This protein binds this small molecule.
Small molecule (SMILES): CC(C)C[C@H](NC(=O)OCc1cccc(F)c1)C(=O)N[C@@H](C[C@@H]1CCNC1=O)C(O)S(=O)(=O)O

Sequence of chain 1.B:
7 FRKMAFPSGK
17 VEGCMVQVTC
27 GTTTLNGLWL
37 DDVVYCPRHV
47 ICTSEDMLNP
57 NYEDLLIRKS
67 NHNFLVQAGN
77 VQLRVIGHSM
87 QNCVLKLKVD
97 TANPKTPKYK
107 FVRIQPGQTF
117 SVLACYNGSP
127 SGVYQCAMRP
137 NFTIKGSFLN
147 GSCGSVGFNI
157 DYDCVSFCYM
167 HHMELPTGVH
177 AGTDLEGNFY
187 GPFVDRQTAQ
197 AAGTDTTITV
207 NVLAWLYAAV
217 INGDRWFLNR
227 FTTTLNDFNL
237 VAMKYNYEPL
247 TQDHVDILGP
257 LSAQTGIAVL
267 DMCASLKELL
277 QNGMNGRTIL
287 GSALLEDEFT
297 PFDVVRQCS

Binding-site contacts:
Ligand atom C16 contacts residue YLD1 of chain 1.F at 0.0 Å.
Ligand atom C12 contacts residue CYS149 of chain 1.B at 3.3 Å (hydrophobic).
Ligand atom C14 contacts residue YLD1 of chain 1.F at 0.0 Å.
Ligand atom O01 contacts residue GLU170 of chain 1.B at 2.7 Å (salt-bridge).
Ligand atom C02 contacts residue YLD1 of chain 1.F at 0.1 Å.
Ligand atom N15 contacts residue GLU170 of chain 1.B at 3.2 Å (salt-bridge).
Ligand atom O18 contacts residue GLU170 of chain 1.B at 3.3 Å.
Ligand atom C09 contacts residue YLD1 of chain 1.F at 0.1 Å.
Ligand atom O18 contacts residue HIS176 of chain 1.B at 3.2 Å.
Ligand atom C07 contacts residue YLD1 of chain 1.F at 0.1 Å.
Ligand atom C19 contacts residue CYS149 of chain 1.B at 1.8 Å (hydrophobic).
Ligand atom C23 contacts residue YLD1 of chain 1.F at 0.1 Å.
Ligand atom O20 contacts residue YLD1 of chain 1.F at 1.2 Å.
Ligand atom C04 contacts residue YLD1 of chain 1.F at 0.1 Å.
Ligand atom N03 contacts residue GLN193 of chain 1.B at 2.8 Å (h-bond).
Ligand atom C08 contacts residue YLD1 of chain 1.F at 0.1 Å.
Ligand atom N03 contacts residue YLD1 of chain 1.F at 0.1 Å (h-bond).
Ligand atom N10 contacts residue HIS168 of chain 1.B at 3.0 Å (h-bond).
Ligand atom C12 contacts residue YLD1 of chain 1.F at 0.1 Å.
Ligand atom C19 contacts residue YLD1 of chain 1.F at 0.2 Å.
Ligand atom O18 contacts residue HIS167 of chain 1.B at 2.9 Å (h-bond).
Ligand atom N10 contacts residue CYS149 of chain 1.B at 3.0 Å (h-bond).
Ligand atom C23 contacts residue GLU170 of chain 1.B at 3.1 Å.
Ligand atom C05 contacts residue YLD1 of chain 1.F at 0.1 Å.
Ligand atom C16 contacts residue ASN146 of chain 1.B at 3.2 Å.
Ligand atom O01 contacts residue YLD1 of chain 1.F at 0.0 Å (h-bond).
Ligand atom O22 contacts residue GLU170 of chain 1.B at 3.4 Å (salt-bridge).
Ligand atom N10 contacts residue YLD1 of chain 1.F at 0.1 Å (h-bond).
Ligand atom C17 contacts residue ASN146 of chain 1.B at 3.3 Å.
Ligand atom O22 contacts residue YLD1 of chain 1.F at 0.1 Å (h-bond).
Ligand atom C11 contacts residue YLD1 of chain 1.F at 0.1 Å.
Ligand atom O20 contacts residue CYS149 of chain 1.B at 2.7 Å (h-bond).
Ligand atom C06 contacts residue YLD1 of chain 1.F at 0.1 Å.
Ligand atom C11 contacts residue CYS149 of chain 1.B at 2.7 Å (hydrophobic).
Ligand atom O18 contacts residue YLD1 of chain 1.F at 0.0 Å (h-bond).
Ligand atom O01 contacts residue MET169 of chain 1.B at 3.2 Å.
Ligand atom O21 contacts residue YLD1 of chain 1.F at 0.1 Å (h-bond).
Ligand atom N15 contacts residue YLD1 of chain 1.F at 0.0 Å (h-bond).
Ligand atom C17 contacts residue YLD1 of chain 1.F at 0.0 Å.
Ligand atom C13 contacts residue YLD1 of chain 1.F at 0.0 Å.